This small molecule binds to this protein.
Small molecule (SMILES): CC(=O)N[C@H]1[C@H](O[C@H]2[C@H](O)[C@@H](NC(C)=O)CO[C@@H]2CO)O[C@H](CO)[C@@H](O)[C@@H]1O

Binding-site contacts:
Ligand atom N2 contacts residue ASN5 of chain 3.A at 2.9 Å (h-bond).
Ligand atom C7 contacts residue ASN5 of chain 3.A at 3.7 Å.
Ligand atom C6 contacts residue ASP2 of chain 3.A at 3.6 Å.
Ligand atom C4 contacts residue ASN154 of chain 3.A at 4.4 Å.
Ligand atom C3 contacts residue ASN5 of chain 3.A at 3.7 Å.
Ligand atom C8 contacts residue ASP2 of chain 3.A at 3.8 Å.
Ligand atom C3 contacts residue PHE3 of chain 3.A at 4.3 Å (hydrophobic).
Ligand atom C5 contacts residue ASN5 of chain 3.A at 3.6 Å.
Ligand atom O4 contacts residue ASN154 of chain 3.A at 4.2 Å.
Ligand atom C7 contacts residue PHE3 of chain 3.A at 3.7 Å (hydrophobic).
Ligand atom C7 contacts residue ASP2 of chain 3.A at 4.0 Å.
Ligand atom C2 contacts residue PHE3 of chain 3.A at 3.8 Å (hydrophobic).
Ligand atom C8 contacts residue ASN154 of chain 3.A at 3.9 Å.
Ligand atom C5 contacts residue ASN154 of chain 3.A at 3.6 Å.
Ligand atom C1 contacts residue ASN154 of chain 3.A at 4.1 Å.
Ligand atom C2 contacts residue ASN5 of chain 3.A at 2.4 Å.
Ligand atom C3 contacts residue ASP2 of chain 3.A at 4.2 Å.
Ligand atom O6 contacts residue ASN154 of chain 3.A at 3.5 Å (h-bond).
Ligand atom C1 contacts residue ASN5 of chain 3.A at 1.4 Å.
Ligand atom N2 contacts residue ASP2 of chain 3.A at 4.0 Å.
Ligand atom C1 contacts residue PHE3 of chain 3.A at 3.7 Å (hydrophobic).
Ligand atom O5 contacts residue ASN154 of chain 3.A at 4.0 Å.
Ligand atom O5 contacts residue ASN5 of chain 3.A at 2.2 Å (h-bond).
Ligand atom O6 contacts residue ASP2 of chain 3.A at 2.6 Å (salt-bridge).
Ligand atom C4 contacts residue ASN5 of chain 3.A at 4.2 Å.
Ligand atom O7 contacts residue ASN5 of chain 3.A at 4.2 Å.
Ligand atom O3 contacts residue ASP2 of chain 3.A at 3.2 Å (salt-bridge).
Ligand atom C8 contacts residue PHE3 of chain 3.A at 3.6 Å (hydrophobic).
Ligand atom N2 contacts residue PHE3 of chain 3.A at 2.9 Å (h-bond).

Sequence of chain 3.A:
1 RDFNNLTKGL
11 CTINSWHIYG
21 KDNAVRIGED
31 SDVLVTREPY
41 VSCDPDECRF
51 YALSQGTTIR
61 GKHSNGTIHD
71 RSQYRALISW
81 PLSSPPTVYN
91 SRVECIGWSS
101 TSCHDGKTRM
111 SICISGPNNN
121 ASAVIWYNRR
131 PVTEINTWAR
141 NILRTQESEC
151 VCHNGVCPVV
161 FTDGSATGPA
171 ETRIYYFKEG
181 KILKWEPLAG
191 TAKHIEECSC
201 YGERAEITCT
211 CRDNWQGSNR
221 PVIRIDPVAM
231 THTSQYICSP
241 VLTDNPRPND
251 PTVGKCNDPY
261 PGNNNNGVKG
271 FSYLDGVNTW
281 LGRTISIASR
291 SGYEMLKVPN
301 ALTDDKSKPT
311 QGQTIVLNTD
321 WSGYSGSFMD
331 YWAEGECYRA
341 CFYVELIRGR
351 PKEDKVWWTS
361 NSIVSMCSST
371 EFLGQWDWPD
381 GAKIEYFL